The small molecule below binds the protein below.
Small molecule (SMILES): CC(=O)N[C@H]1[C@H](O[C@@H]2[C@@H](O)[C@H](O)O[C@H](CO)[C@@H]2O)O[C@H](CO)[C@@H](O)[C@@H]1O

Sequence of chain 1.A:
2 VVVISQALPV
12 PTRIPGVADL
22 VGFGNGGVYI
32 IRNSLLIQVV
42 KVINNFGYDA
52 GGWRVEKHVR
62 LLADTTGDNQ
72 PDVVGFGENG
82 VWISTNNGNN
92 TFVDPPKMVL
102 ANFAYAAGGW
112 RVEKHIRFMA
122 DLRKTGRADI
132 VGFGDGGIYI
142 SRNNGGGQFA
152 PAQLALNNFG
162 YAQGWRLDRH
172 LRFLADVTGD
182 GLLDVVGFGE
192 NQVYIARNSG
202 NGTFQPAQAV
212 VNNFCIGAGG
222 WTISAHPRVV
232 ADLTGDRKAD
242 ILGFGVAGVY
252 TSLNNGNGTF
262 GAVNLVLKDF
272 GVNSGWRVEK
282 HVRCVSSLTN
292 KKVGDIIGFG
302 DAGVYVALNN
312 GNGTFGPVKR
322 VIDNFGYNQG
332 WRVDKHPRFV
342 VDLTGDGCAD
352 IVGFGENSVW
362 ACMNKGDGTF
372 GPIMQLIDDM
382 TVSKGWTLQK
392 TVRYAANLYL

Binding-site contacts:
Ligand atom C7 contacts residue ASP302 of chain 1.A at 3.9 Å.
Ligand atom C3 contacts residue TRP277 of chain 1.A at 3.9 Å (hydrophobic).
Ligand atom C1 contacts residue ASP302 of chain 1.A at 4.2 Å.
Ligand atom C8 contacts residue HIS282 of chain 1.A at 3.4 Å.
Ligand atom O7 contacts residue TRP277 of chain 1.A at 4.2 Å.
Ligand atom N2 contacts residue SER275 of chain 1.A at 3.0 Å (h-bond).
Ligand atom C3 contacts residue SER275 of chain 1.A at 3.8 Å.
Ligand atom C4 contacts residue TYR306 of chain 1.A at 4.2 Å (hydrophobic).
Ligand atom O3 contacts residue TYR306 of chain 1.A at 4.3 Å.
Ligand atom C2 contacts residue TYR306 of chain 1.A at 4.2 Å (hydrophobic).
Ligand atom O4 contacts residue ASP270 of chain 1.A at 2.7 Å (salt-bridge).
Ligand atom C2 contacts residue SER275 of chain 1.A at 3.8 Å.
Ligand atom N2 contacts residue TRP277 of chain 1.A at 3.4 Å (h-bond).
Ligand atom O3 contacts residue SER275 of chain 1.A at 4.1 Å.
Ligand atom C8 contacts residue SER275 of chain 1.A at 3.8 Å.
Ligand atom C3 contacts residue ASP270 of chain 1.A at 3.4 Å.
Ligand atom O3 contacts residue TRP277 of chain 1.A at 3.0 Å (h-bond).
Ligand atom C8 contacts residue GLY301 of chain 1.A at 4.3 Å.
Ligand atom C7 contacts residue TRP277 of chain 1.A at 3.8 Å (hydrophobic).
Ligand atom C2 contacts residue ASP302 of chain 1.A at 3.4 Å.
Ligand atom C8 contacts residue GLY276 of chain 1.A at 3.8 Å.
Ligand atom C4 contacts residue ASP270 of chain 1.A at 3.8 Å.
Ligand atom O7 contacts residue GLY301 of chain 1.A at 3.5 Å.
Ligand atom C7 contacts residue GLY301 of chain 1.A at 4.3 Å.
Ligand atom O6 contacts residue TYR306 of chain 1.A at 3.8 Å.
Ligand atom O4 contacts residue ALA303 of chain 1.A at 4.3 Å.
Ligand atom O1 contacts residue ASP302 of chain 1.A at 3.8 Å.
Ligand atom C2 contacts residue TRP277 of chain 1.A at 4.2 Å (hydrophobic).
Ligand atom O7 contacts residue TYR306 of chain 1.A at 3.8 Å.
Ligand atom C1 contacts residue SER275 of chain 1.A at 4.2 Å.
Ligand atom C1 contacts residue TYR306 of chain 1.A at 4.3 Å (hydrophobic).
Ligand atom O2 contacts residue ASP302 of chain 1.A at 2.7 Å (salt-bridge).
Ligand atom O5 contacts residue TYR306 of chain 1.A at 3.8 Å.
Ligand atom O4 contacts residue TYR306 of chain 1.A at 4.1 Å.
Ligand atom O3 contacts residue ASP270 of chain 1.A at 2.4 Å (salt-bridge).
Ligand atom C7 contacts residue SER275 of chain 1.A at 3.8 Å.
Ligand atom O7 contacts residue ASP302 of chain 1.A at 2.9 Å (salt-bridge).
Ligand atom C8 contacts residue ASP302 of chain 1.A at 3.6 Å.
Ligand atom C8 contacts residue TRP277 of chain 1.A at 3.6 Å (hydrophobic).
Ligand atom O7 contacts residue ALA303 of chain 1.A at 4.4 Å.